Binding-site contacts:
Ligand atom C4 contacts residue ASN278 of chain 1.C at 4.2 Å.
Ligand atom O5 contacts residue ASN291 of chain 1.C at 3.8 Å.
Ligand atom C8 contacts residue SER38 of chain 1.C at 3.6 Å.
Ligand atom C1 contacts residue ASN291 of chain 1.C at 4.2 Å.
Ligand atom C8 contacts residue VAL290 of chain 1.C at 4.1 Å (hydrophobic).
Ligand atom C2 contacts residue ASN278 of chain 1.C at 2.5 Å.
Ligand atom C5 contacts residue VAL290 of chain 1.C at 4.4 Å (hydrophobic).
Ligand atom C5 contacts residue ASN291 of chain 1.C at 3.8 Å.
Ligand atom O7 contacts residue ASN278 of chain 1.C at 2.8 Å (h-bond).
Ligand atom C6 contacts residue GLU391 of chain 1.C at 4.3 Å.
Ligand atom C1 contacts residue VAL290 of chain 1.C at 3.6 Å (hydrophobic).
Ligand atom C8 contacts residue ASN278 of chain 1.C at 4.2 Å.
Ligand atom O5 contacts residue ASN278 of chain 1.C at 2.4 Å (h-bond).
Ligand atom O5 contacts residue VAL290 of chain 1.C at 4.5 Å.
Ligand atom C1 contacts residue ASN278 of chain 1.C at 1.4 Å.
Ligand atom C7 contacts residue ASN278 of chain 1.C at 3.0 Å.
Ligand atom C6 contacts residue ASN291 of chain 1.C at 3.9 Å.
Ligand atom C8 contacts residue GLU391 of chain 1.C at 3.4 Å.
Ligand atom C2 contacts residue VAL290 of chain 1.C at 4.0 Å (hydrophobic).
Ligand atom N2 contacts residue ASN278 of chain 1.C at 2.9 Å (h-bond).
Ligand atom C8 contacts residue LYS292 of chain 1.C at 4.1 Å.
Ligand atom C7 contacts residue VAL290 of chain 1.C at 4.4 Å (hydrophobic).
Ligand atom N2 contacts residue VAL290 of chain 1.C at 3.7 Å.
Ligand atom C5 contacts residue ASN278 of chain 1.C at 3.7 Å.
Ligand atom C3 contacts residue ASN278 of chain 1.C at 3.8 Å.
Ligand atom C3 contacts residue VAL290 of chain 1.C at 4.2 Å (hydrophobic).

This small molecule binds to this protein.
Small molecule (SMILES): CC(=O)N[C@H]1[C@H](O[C@H]2[C@H](O)[C@@H](NC(C)=O)CO[C@@H]2CO)O[C@H](CO)[C@@H](O)[C@@H]1O

Sequence of chain 1.C:
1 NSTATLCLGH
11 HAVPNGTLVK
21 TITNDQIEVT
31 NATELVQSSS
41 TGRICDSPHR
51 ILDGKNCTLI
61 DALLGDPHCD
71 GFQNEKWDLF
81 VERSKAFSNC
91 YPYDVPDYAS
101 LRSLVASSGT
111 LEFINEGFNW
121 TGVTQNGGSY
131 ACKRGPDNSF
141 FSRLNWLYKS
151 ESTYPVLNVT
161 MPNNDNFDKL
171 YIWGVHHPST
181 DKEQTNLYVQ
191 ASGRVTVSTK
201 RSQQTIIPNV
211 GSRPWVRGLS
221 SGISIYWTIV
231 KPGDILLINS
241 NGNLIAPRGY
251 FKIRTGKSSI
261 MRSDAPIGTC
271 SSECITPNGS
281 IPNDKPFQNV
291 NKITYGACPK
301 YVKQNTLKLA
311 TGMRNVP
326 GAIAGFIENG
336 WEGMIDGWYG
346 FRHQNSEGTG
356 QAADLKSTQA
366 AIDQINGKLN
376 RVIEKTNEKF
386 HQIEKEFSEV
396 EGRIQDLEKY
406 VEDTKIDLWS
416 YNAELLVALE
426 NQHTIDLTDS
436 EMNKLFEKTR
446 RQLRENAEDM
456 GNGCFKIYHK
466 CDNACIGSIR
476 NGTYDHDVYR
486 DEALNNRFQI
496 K